A small-molecule ligand and the protein it binds are described below.
Small molecule (SMILES): CC(=O)N[C@@H]1[C@@H](O)[C@H](O)[C@@H](CO)O[C@H]1O

Binding-site contacts:
Ligand atom C5 contacts residue ASN163 of chain 1.C at 3.2 Å.
Ligand atom N2 contacts residue ASN163 of chain 1.C at 3.7 Å.
Ligand atom C3 contacts residue ASN163 of chain 1.C at 2.9 Å.
Ligand atom C4 contacts residue ASN163 of chain 1.C at 3.0 Å.
Ligand atom O3 contacts residue ASN163 of chain 1.C at 2.9 Å (h-bond).
Ligand atom C2 contacts residue ASN163 of chain 1.C at 2.4 Å.
Ligand atom O6 contacts residue ASN84 of chain 1.C at 3.8 Å.
Ligand atom C1 contacts residue ASN163 of chain 1.C at 1.4 Å.
Ligand atom C6 contacts residue ASN163 of chain 1.C at 4.1 Å.
Ligand atom O4 contacts residue ASN163 of chain 1.C at 4.3 Å.
Ligand atom O5 contacts residue ASN163 of chain 1.C at 2.4 Å (h-bond).
Ligand atom O6 contacts residue ASN163 of chain 1.C at 4.2 Å.

Sequence of chain 1.C:
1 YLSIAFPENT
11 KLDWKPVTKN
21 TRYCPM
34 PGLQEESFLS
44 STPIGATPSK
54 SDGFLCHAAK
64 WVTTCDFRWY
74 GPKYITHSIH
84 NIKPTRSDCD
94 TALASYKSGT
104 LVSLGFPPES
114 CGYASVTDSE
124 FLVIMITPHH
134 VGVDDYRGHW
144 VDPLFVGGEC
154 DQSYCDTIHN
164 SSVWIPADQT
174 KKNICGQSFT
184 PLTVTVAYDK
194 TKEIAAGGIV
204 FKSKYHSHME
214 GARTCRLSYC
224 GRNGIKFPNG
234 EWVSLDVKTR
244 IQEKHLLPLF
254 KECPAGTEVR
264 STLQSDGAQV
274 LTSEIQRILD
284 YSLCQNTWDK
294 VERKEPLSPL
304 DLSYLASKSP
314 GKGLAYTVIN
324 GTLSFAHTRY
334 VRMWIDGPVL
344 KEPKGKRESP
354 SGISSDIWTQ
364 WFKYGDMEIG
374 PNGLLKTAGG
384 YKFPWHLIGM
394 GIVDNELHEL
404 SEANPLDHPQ